Binding-site contacts:
Ligand atom C3 contacts residue ASN77 of chain 1.B at 3.8 Å.
Ligand atom C1 contacts residue ASN80 of chain 1.B at 3.6 Å.
Ligand atom O7 contacts residue ALA86 of chain 1.B at 3.4 Å.
Ligand atom O7 contacts residue ASN77 of chain 1.B at 3.4 Å (h-bond).
Ligand atom C7 contacts residue VAL87 of chain 1.B at 4.2 Å (hydrophobic).
Ligand atom C5 contacts residue ASN80 of chain 1.B at 3.6 Å.
Ligand atom N2 contacts residue ASN77 of chain 1.B at 3.0 Å (h-bond).
Ligand atom C6 contacts residue LEU84 of chain 1.B at 4.5 Å (hydrophobic).
Ligand atom C2 contacts residue ASN77 of chain 1.B at 2.5 Å.
Ligand atom O6 contacts residue LEU84 of chain 1.B at 3.8 Å.
Ligand atom C2 contacts residue GLN89 of chain 1.B at 4.2 Å.
Ligand atom O5 contacts residue LEU84 of chain 1.B at 4.0 Å.
Ligand atom C6 contacts residue LEU82 of chain 1.B at 4.4 Å (hydrophobic).
Ligand atom O5 contacts residue ASN80 of chain 1.B at 3.1 Å (h-bond).
Ligand atom C8 contacts residue VAL87 of chain 1.B at 4.5 Å (hydrophobic).
Ligand atom O7 contacts residue GLN89 of chain 1.B at 3.3 Å (h-bond).
Ligand atom O7 contacts residue VAL87 of chain 1.B at 3.1 Å (h-bond).
Ligand atom C4 contacts residue ASN77 of chain 1.B at 4.2 Å.
Ligand atom C3 contacts residue GLN89 of chain 1.B at 4.3 Å.
Ligand atom C7 contacts residue GLN89 of chain 1.B at 3.2 Å.
Ligand atom C1 contacts residue ASN77 of chain 1.B at 1.5 Å.
Ligand atom C7 contacts residue ALA86 of chain 1.B at 4.3 Å (hydrophobic).
Ligand atom C6 contacts residue ASN80 of chain 1.B at 3.9 Å.
Ligand atom C8 contacts residue GLN89 of chain 1.B at 3.6 Å.
Ligand atom O3 contacts residue GLN89 of chain 1.B at 3.2 Å (h-bond).
Ligand atom O5 contacts residue ASN77 of chain 1.B at 2.4 Å (h-bond).
Ligand atom C7 contacts residue ASN77 of chain 1.B at 3.4 Å.
Ligand atom C8 contacts residue ALA86 of chain 1.B at 4.1 Å (hydrophobic).
Ligand atom C5 contacts residue ASN77 of chain 1.B at 3.7 Å.
Ligand atom N2 contacts residue GLN89 of chain 1.B at 3.7 Å.

A protein and the small-molecule ligand that binds it are described below.
Small molecule (SMILES): CC(=O)N[C@@H]1[C@@H](O)[C@H](O)[C@@H](CO)O[C@H]1O

Sequence of chain 1.B:
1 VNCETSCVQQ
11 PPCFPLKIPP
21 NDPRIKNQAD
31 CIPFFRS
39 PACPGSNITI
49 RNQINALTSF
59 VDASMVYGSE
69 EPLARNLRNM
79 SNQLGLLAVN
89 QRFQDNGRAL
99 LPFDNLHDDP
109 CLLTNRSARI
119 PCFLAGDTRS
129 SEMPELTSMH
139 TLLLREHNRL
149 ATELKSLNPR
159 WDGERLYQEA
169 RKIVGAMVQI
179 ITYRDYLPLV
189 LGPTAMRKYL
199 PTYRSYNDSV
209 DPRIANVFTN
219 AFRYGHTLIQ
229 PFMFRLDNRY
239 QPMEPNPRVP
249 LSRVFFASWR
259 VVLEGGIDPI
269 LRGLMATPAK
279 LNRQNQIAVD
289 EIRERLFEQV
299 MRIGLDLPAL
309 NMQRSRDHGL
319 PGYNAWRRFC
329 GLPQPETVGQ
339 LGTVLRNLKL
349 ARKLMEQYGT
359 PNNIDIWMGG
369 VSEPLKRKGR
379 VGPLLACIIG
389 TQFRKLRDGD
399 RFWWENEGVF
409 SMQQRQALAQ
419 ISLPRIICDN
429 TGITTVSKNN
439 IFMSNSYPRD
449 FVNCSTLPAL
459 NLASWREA